Sequence of chain 1.D:
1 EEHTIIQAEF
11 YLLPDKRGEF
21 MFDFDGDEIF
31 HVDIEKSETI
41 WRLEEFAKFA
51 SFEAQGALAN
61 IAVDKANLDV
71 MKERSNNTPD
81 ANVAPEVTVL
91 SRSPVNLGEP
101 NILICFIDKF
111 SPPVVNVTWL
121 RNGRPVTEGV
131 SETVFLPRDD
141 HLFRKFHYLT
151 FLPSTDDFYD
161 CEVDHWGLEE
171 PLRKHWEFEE

Binding-site contacts:
Ligand atom CA contacts residue ASN67 of chain 1.D at 3.5 Å.
Ligand atom O contacts residue ASN79 of chain 1.F at 2.9 Å (h-bond).
Ligand atom CB contacts residue ASN60 of chain 1.D at 3.5 Å.
Ligand atom CB contacts residue ASP54 of chain 1.F at 3.3 Å.
Ligand atom CE1 contacts residue ASN60 of chain 1.D at 3.3 Å.
Ligand atom CA contacts residue GLU71 of chain 1.F at 3.2 Å.
Ligand atom O contacts residue SER51 of chain 1.D at 3.1 Å (h-bond).
Ligand atom CG2 contacts residue ASN79 of chain 1.F at 3.3 Å.
Ligand atom CB contacts residue TRP58 of chain 1.F at 3.3 Å (hydrophobic).
Ligand atom CE contacts residue ASP54 of chain 1.F at 3.4 Å.
Ligand atom O contacts residue TRP58 of chain 1.F at 3.0 Å (h-bond).
Ligand atom CE1 contacts residue ASN57 of chain 1.F at 3.1 Å.
Ligand atom CE contacts residue GLU6 of chain 1.F at 3.4 Å.
Ligand atom O contacts residue LYS68 of chain 1.F at 3.1 Å (salt-bridge).
Ligand atom O contacts residue ASN67 of chain 1.D at 2.8 Å (h-bond).
Ligand atom CG contacts residue SER10 of chain 1.F at 3.4 Å.
Ligand atom O contacts residue ILE82 of chain 1.F at 3.4 Å.
Ligand atom O contacts residue VAL63 of chain 1.D at 3.5 Å.
Ligand atom NZ contacts residue GLU6 of chain 1.F at 2.8 Å (salt-bridge).
Ligand atom O contacts residue ARG74 of chain 1.D at 2.6 Å (salt-bridge).
Ligand atom CD contacts residue ASP54 of chain 1.F at 3.3 Å.
Ligand atom OH contacts residue GLY56 of chain 1.D at 3.3 Å.
Ligand atom CA contacts residue ASN79 of chain 1.F at 3.4 Å.
Ligand atom C contacts residue VAL70 of chain 1.D at 3.3 Å (hydrophobic).
Ligand atom O contacts residue VAL70 of chain 1.D at 3.4 Å.
Ligand atom CZ contacts residue GLY56 of chain 1.D at 3.5 Å.
Ligand atom CA contacts residue SER51 of chain 1.D at 3.3 Å.
Ligand atom N contacts residue ASN60 of chain 1.D at 3.3 Å (h-bond).
Ligand atom O contacts residue ALA50 of chain 1.D at 3.5 Å.
Ligand atom NZ contacts residue MET71 of chain 1.D at 3.4 Å (h-bond).
Ligand atom O contacts residue SER51 of chain 1.D at 2.9 Å (h-bond).
Ligand atom OXT contacts residue VAL70 of chain 1.D at 3.5 Å.
Ligand atom N contacts residue SER51 of chain 1.D at 2.9 Å (h-bond).
Ligand atom CG contacts residue ASP54 of chain 1.F at 3.3 Å.
Ligand atom O contacts residue HIS78 of chain 1.F at 2.7 Å (h-bond).
Ligand atom O contacts residue ASN60 of chain 1.D at 3.0 Å (h-bond).
Ligand atom N contacts residue ASN79 of chain 1.F at 2.9 Å (h-bond).
Ligand atom N contacts residue GLU71 of chain 1.F at 3.3 Å (salt-bridge).
Ligand atom CB contacts residue THR74 of chain 1.F at 3.4 Å.
Ligand atom N contacts residue ASN67 of chain 1.D at 2.8 Å (h-bond).

The protein below binds the small molecule below.
Small molecule (SMILES): CC[C@H](C)[C@H](NC(=O)[C@H](CC(C)C)NC(=O)[C@H](CC(=O)O)NC(=O)[C@H](C)N)C(=O)N[C@@H](C)C(=O)N[C@@H](Cc1ccc(O)cc1)C(=O)N1CCC[C@H]1C(=O)N[C@@H](CCCCN)C(=O)N[C@@H](C)C(=O)N[C@@H](C)C(=O)N[C@H](C(=O)N[C@@H](CCCCN)C(=O)N[C@@H](Cc1ccccc1)C(=O)O)[C@@H](C)O

Sequence of chain 1.F:
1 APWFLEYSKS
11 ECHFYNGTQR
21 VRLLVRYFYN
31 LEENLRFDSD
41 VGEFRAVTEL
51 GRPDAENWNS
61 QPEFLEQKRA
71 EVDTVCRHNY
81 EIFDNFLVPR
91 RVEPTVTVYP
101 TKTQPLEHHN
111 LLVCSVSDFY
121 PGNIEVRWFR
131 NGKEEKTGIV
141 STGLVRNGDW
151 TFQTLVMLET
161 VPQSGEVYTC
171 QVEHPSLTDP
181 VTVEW